Binding-site contacts:
Ligand atom O04 contacts residue HIS61 of chain 7.A at 2.7 Å (h-bond).
Ligand atom C23 contacts residue ALA57 of chain 7.A at 3.8 Å (hydrophobic).
Ligand atom C23 contacts residue THR58 of chain 7.A at 3.9 Å.
Ligand atom C06 contacts residue GLU81 of chain 7.A at 3.2 Å.
Ligand atom C25 contacts residue TYR131 of chain 7.A at 3.7 Å (hydrophobic).
Ligand atom O03 contacts residue GLU120 of chain 7.A at 3.1 Å (salt-bridge).
Ligand atom C22 contacts residue TYR44 of chain 7.A at 3.8 Å (hydrophobic).
Ligand atom C10 contacts residue GLU120 of chain 7.A at 3.9 Å.
Ligand atom O26 contacts residue TYR131 of chain 7.A at 2.9 Å (h-bond).
Ligand atom C09 contacts residue GLU81 of chain 7.A at 4.0 Å.
Ligand atom C26 contacts residue TYR131 of chain 7.A at 3.5 Å (hydrophobic).
Ligand atom C10 contacts residue MN1 of chain 7.B at 2.8 Å.
Ligand atom C07 contacts residue MN1 of chain 7.C at 2.7 Å.
Ligand atom C08 contacts residue MN1 of chain 7.C at 3.2 Å.
Ligand atom C24 contacts residue THR58 of chain 7.A at 3.8 Å.
Ligand atom O04 contacts residue GLU120 of chain 7.A at 3.2 Å (salt-bridge).
Ligand atom N01 contacts residue LYS54 of chain 7.A at 3.0 Å (salt-bridge).
Ligand atom O03 contacts residue ASP109 of chain 7.A at 3.2 Å (salt-bridge).
Ligand atom C07 contacts residue GLU81 of chain 7.A at 3.5 Å.
Ligand atom C09 contacts residue MN1 of chain 7.C at 3.1 Å.
Ligand atom N02 contacts residue GLU81 of chain 7.A at 3.2 Å (salt-bridge).
Ligand atom C09 contacts residue GLU120 of chain 7.A at 3.9 Å.
Ligand atom C09 contacts residue MN1 of chain 7.B at 2.9 Å.
Ligand atom O03 contacts residue MN1 of chain 7.B at 2.3 Å.
Ligand atom C02 contacts residue LYS54 of chain 7.A at 3.6 Å.
Ligand atom O25 contacts residue TYR131 of chain 7.A at 3.7 Å.
Ligand atom O03 contacts residue MN1 of chain 7.C at 2.4 Å.
Ligand atom O04 contacts residue ILE121 of chain 7.A at 2.9 Å (h-bond).
Ligand atom C21 contacts residue TYR44 of chain 7.A at 3.9 Å (hydrophobic).
Ligand atom C22 contacts residue LYS54 of chain 7.A at 4.0 Å.
Ligand atom O03 contacts residue GLU81 of chain 7.A at 4.0 Å.
Ligand atom O03 contacts residue HIS61 of chain 7.A at 3.6 Å.
Ligand atom O04 contacts residue MN1 of chain 7.B at 2.1 Å.
Ligand atom O02 contacts residue MN1 of chain 7.C at 2.6 Å.
Ligand atom C08 contacts residue GLU81 of chain 7.A at 3.7 Å.
Ligand atom N02 contacts residue MN1 of chain 7.C at 3.2 Å.
Ligand atom N03 contacts residue HIS61 of chain 7.A at 3.7 Å.
Ligand atom C09 contacts residue HIS61 of chain 7.A at 3.5 Å.
Ligand atom C10 contacts residue HIS61 of chain 7.A at 3.2 Å.
Ligand atom C03 contacts residue ALA40 of chain 7.A at 4.0 Å (hydrophobic).

Sequence of chain 7.A:
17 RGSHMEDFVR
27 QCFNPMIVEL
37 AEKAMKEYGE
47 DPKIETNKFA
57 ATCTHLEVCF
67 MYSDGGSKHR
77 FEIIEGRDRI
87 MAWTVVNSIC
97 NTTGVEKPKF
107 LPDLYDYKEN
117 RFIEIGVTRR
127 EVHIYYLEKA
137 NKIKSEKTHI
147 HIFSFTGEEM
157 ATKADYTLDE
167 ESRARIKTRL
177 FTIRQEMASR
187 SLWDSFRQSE

A protein and the small-molecule ligand that binds it are described below.
Small molecule (SMILES): COc1cc(CCNC(=O)c2nc(C(C)(C)NC(=O)OCc3ccccc3)[nH]c(=O)c2O)ccn1